A small-molecule ligand and the protein it binds are described below.
Small molecule (SMILES): CC(=O)N[C@@H]1[C@@H](O)[C@H](O)[C@@H](CO)O[C@H]1O

Sequence of chain 2.A:
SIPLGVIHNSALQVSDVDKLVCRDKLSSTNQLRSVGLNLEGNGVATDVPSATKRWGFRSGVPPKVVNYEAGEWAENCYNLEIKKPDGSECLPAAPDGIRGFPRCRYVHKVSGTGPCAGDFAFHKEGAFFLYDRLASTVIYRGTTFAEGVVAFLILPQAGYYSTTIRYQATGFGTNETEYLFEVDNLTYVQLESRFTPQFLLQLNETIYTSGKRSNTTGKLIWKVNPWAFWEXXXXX

Binding-site contacts:
Ligand atom C3 contacts residue ASN211 of chain 2.A at 3.8 Å.
Ligand atom C1 contacts residue ASN211 of chain 2.A at 1.4 Å.
Ligand atom C5 contacts residue ASN211 of chain 2.A at 3.7 Å.
Ligand atom N2 contacts residue ASN211 of chain 2.A at 2.9 Å (h-bond).
Ligand atom C8 contacts residue ASN211 of chain 2.A at 4.5 Å.
Ligand atom C4 contacts residue ASN211 of chain 2.A at 4.2 Å.
Ligand atom O5 contacts residue ASN211 of chain 2.A at 2.4 Å (h-bond).
Ligand atom O7 contacts residue ASN211 of chain 2.A at 3.5 Å (h-bond).
Ligand atom C2 contacts residue ASN211 of chain 2.A at 2.5 Å.
Ligand atom C7 contacts residue ASN211 of chain 2.A at 3.4 Å.